Sequence of chain 5.F:
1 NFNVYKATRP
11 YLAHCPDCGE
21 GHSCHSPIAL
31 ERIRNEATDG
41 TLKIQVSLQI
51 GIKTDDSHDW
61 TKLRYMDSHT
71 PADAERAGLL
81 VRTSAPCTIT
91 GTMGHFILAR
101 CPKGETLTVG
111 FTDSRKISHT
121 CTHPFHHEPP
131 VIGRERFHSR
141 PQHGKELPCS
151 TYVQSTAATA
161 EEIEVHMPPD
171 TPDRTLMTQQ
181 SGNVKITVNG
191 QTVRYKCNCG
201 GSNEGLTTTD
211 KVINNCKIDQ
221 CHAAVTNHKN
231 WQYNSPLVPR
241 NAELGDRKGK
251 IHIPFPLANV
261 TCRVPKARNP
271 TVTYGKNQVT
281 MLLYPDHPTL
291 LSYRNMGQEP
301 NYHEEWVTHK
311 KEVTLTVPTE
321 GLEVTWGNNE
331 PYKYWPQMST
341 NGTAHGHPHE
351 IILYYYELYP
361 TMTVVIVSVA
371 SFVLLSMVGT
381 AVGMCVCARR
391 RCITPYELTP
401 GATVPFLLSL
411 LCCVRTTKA

A protein and the small-molecule ligand that binds it are described below.
Small molecule (SMILES): CC(=O)N[C@@H]1[C@@H](O)[C@H](O)[C@@H](CO)O[C@H]1O

Binding-site contacts:
Ligand atom O7 contacts residue LYS181 of chain 5.E at 3.9 Å.
Ligand atom O5 contacts residue THR116 of chain 5.E at 4.0 Å.
Ligand atom O5 contacts residue ASN259 of chain 5.F at 2.4 Å (h-bond).
Ligand atom O7 contacts residue ASN259 of chain 5.F at 2.9 Å (h-bond).
Ligand atom C1 contacts residue ASN259 of chain 5.F at 1.4 Å.
Ligand atom O6 contacts residue LYS115 of chain 5.E at 4.4 Å.
Ligand atom C7 contacts residue ASN259 of chain 5.F at 3.1 Å.
Ligand atom C5 contacts residue ASN259 of chain 5.F at 3.7 Å.
Ligand atom C2 contacts residue ASN259 of chain 5.F at 2.4 Å.
Ligand atom C8 contacts residue ASN259 of chain 5.F at 4.4 Å.
Ligand atom C8 contacts residue LYS181 of chain 5.E at 4.1 Å.
Ligand atom C4 contacts residue ASN259 of chain 5.F at 4.2 Å.
Ligand atom C3 contacts residue ASN259 of chain 5.F at 3.8 Å.
Ligand atom N2 contacts residue ASN259 of chain 5.F at 2.9 Å (h-bond).
Ligand atom O6 contacts residue THR116 of chain 5.E at 3.5 Å.

Sequence of chain 5.E:
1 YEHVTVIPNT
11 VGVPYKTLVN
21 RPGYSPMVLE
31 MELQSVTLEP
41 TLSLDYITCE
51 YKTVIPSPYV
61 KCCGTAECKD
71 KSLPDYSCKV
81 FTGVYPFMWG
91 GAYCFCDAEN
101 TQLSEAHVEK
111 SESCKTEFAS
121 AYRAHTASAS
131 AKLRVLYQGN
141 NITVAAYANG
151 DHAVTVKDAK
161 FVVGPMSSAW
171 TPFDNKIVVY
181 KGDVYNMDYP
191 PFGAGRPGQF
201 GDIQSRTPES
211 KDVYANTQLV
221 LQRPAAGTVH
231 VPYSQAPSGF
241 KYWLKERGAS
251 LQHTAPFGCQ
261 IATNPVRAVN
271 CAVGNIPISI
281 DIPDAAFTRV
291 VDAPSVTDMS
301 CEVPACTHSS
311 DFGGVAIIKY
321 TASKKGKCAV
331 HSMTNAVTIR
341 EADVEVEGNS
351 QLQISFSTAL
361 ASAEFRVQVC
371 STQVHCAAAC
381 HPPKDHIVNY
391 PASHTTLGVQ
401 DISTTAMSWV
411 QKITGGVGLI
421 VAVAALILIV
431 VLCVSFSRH